Binding-site contacts:
Ligand atom C2 contacts residue ASN235 of chain 1.C at 2.5 Å.
Ligand atom C4 contacts residue ASN235 of chain 1.C at 4.1 Å.
Ligand atom O6 contacts residue ILE210 of chain 1.C at 4.0 Å.
Ligand atom C2 contacts residue GLY211 of chain 1.C at 4.1 Å.
Ligand atom C1 contacts residue GLU183 of chain 1.C at 4.1 Å.
Ligand atom O7 contacts residue TYR212 of chain 1.C at 2.8 Å (h-bond).
Ligand atom O6 contacts residue HIS213 of chain 1.C at 2.9 Å.
Ligand atom N2 contacts residue GLY233 of chain 1.C at 3.9 Å.
Ligand atom C3 contacts residue ASN235 of chain 1.C at 3.8 Å.
Ligand atom C2 contacts residue TYR212 of chain 1.C at 3.5 Å (hydrophobic).
Ligand atom C8 contacts residue GLU183 of chain 1.C at 3.5 Å.
Ligand atom N2 contacts residue GLU183 of chain 1.C at 3.2 Å (salt-bridge).
Ligand atom C8 contacts residue GLY233 of chain 1.C at 3.5 Å.
Ligand atom C5 contacts residue GLU183 of chain 1.C at 4.2 Å.
Ligand atom C7 contacts residue GLY211 of chain 1.C at 4.2 Å.
Ligand atom C5 contacts residue ASN235 of chain 1.C at 3.5 Å.
Ligand atom O4 contacts residue LYS182 of chain 1.C at 4.2 Å.
Ligand atom O5 contacts residue HIS213 of chain 1.C at 3.4 Å.
Ligand atom O6 contacts residue GLY209 of chain 1.C at 4.2 Å.
Ligand atom O7 contacts residue ILE210 of chain 1.C at 3.8 Å.
Ligand atom O5 contacts residue TYR212 of chain 1.C at 3.8 Å.
Ligand atom O3 contacts residue TYR212 of chain 1.C at 4.2 Å.
Ligand atom O3 contacts residue GLY211 of chain 1.C at 3.1 Å.
Ligand atom O6 contacts residue GLU183 of chain 1.C at 3.3 Å (salt-bridge).
Ligand atom C7 contacts residue GLU183 of chain 1.C at 3.8 Å.
Ligand atom C4 contacts residue GLU183 of chain 1.C at 4.0 Å.
Ligand atom O7 contacts residue GLY211 of chain 1.C at 3.1 Å.
Ligand atom O6 contacts residue GLY211 of chain 1.C at 3.9 Å.
Ligand atom C8 contacts residue ALA234 of chain 1.C at 4.1 Å (hydrophobic).
Ligand atom C7 contacts residue ASN235 of chain 1.C at 4.0 Å.
Ligand atom C1 contacts residue ASN235 of chain 1.C at 1.4 Å.
Ligand atom N2 contacts residue ASN235 of chain 1.C at 3.0 Å (h-bond).
Ligand atom O5 contacts residue ASN235 of chain 1.C at 2.2 Å (h-bond).
Ligand atom C6 contacts residue HIS213 of chain 1.C at 4.0 Å.
Ligand atom C3 contacts residue GLY211 of chain 1.C at 4.0 Å.
Ligand atom C1 contacts residue TYR212 of chain 1.C at 3.4 Å (hydrophobic).
Ligand atom N2 contacts residue TYR212 of chain 1.C at 4.0 Å.
Ligand atom C2 contacts residue GLU183 of chain 1.C at 4.2 Å.
Ligand atom C7 contacts residue TYR212 of chain 1.C at 3.7 Å (hydrophobic).
Ligand atom C6 contacts residue GLU183 of chain 1.C at 3.5 Å.

The small molecule below binds the protein below.
Small molecule (SMILES): CC(=O)N[C@H]1[C@H](O[C@H]2[C@H](O)[C@@H](NC(C)=O)CO[C@@H]2CO)O[C@H](CO)[C@@H](O)[C@@H]1O

Sequence of chain 1.C:
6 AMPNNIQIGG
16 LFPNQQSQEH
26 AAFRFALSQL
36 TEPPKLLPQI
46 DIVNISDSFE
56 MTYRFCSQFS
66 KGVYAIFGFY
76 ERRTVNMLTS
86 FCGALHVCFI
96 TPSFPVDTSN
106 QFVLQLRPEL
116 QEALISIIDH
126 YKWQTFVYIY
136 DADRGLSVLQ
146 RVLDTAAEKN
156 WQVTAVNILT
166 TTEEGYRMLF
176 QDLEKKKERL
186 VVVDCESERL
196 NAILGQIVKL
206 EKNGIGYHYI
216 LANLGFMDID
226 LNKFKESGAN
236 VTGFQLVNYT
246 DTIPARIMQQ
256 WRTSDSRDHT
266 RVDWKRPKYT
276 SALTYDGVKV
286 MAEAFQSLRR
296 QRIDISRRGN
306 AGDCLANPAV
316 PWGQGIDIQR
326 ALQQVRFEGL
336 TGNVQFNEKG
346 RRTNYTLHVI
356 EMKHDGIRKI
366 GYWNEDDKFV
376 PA